The small molecule below binds the protein below.
Small molecule (SMILES): CC(=O)N[C@H]1[C@H](O[C@H]2[C@H](O)[C@@H](NC(C)=O)CO[C@@H]2CO)O[C@H](CO)[C@@H](O)[C@@H]1O

Binding-site contacts:
Ligand atom O5 contacts residue ASN376 of chain 1.A at 2.4 Å (h-bond).
Ligand atom C3 contacts residue ASN376 of chain 1.A at 3.6 Å.
Ligand atom C7 contacts residue ILE374 of chain 1.A at 4.0 Å (hydrophobic).
Ligand atom C1 contacts residue ARG480 of chain 1.A at 4.1 Å.
Ligand atom O7 contacts residue ILE374 of chain 1.A at 3.3 Å.
Ligand atom C8 contacts residue ASN406 of chain 1.A at 4.2 Å.
Ligand atom C2 contacts residue ASN376 of chain 1.A at 2.4 Å.
Ligand atom C6 contacts residue ARG480 of chain 1.A at 4.3 Å.
Ligand atom C1 contacts residue ASN376 of chain 1.A at 1.4 Å.
Ligand atom C7 contacts residue PHE375 of chain 1.A at 4.2 Å (hydrophobic).
Ligand atom C4 contacts residue ASN376 of chain 1.A at 4.2 Å.
Ligand atom O7 contacts residue PHE375 of chain 1.A at 4.3 Å.
Ligand atom C7 contacts residue ASN376 of chain 1.A at 3.1 Å.
Ligand atom N2 contacts residue ASN376 of chain 1.A at 2.8 Å (h-bond).
Ligand atom O5 contacts residue ARG480 of chain 1.A at 3.2 Å (salt-bridge).
Ligand atom O7 contacts residue ASN376 of chain 1.A at 3.1 Å (h-bond).
Ligand atom C8 contacts residue ASN376 of chain 1.A at 4.1 Å.
Ligand atom C5 contacts residue ASN376 of chain 1.A at 3.6 Å.
Ligand atom C5 contacts residue ARG480 of chain 1.A at 4.4 Å.
Ligand atom C8 contacts residue PHE375 of chain 1.A at 3.6 Å (hydrophobic).
Ligand atom C8 contacts residue ILE374 of chain 1.A at 3.9 Å (hydrophobic).

Sequence of chain 1.A:
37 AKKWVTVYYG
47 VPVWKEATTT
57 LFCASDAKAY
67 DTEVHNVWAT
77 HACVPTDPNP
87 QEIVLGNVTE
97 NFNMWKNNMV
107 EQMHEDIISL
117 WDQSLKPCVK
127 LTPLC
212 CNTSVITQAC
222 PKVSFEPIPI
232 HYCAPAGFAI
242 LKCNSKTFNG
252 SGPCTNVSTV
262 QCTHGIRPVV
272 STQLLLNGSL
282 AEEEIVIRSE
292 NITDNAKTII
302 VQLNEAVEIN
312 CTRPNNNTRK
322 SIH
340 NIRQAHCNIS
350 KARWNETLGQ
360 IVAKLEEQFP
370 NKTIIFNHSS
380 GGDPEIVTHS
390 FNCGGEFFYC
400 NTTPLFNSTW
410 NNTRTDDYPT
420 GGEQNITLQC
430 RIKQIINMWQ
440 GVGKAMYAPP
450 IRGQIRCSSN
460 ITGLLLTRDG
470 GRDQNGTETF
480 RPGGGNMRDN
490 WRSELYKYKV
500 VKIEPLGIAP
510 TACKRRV